The small molecule below binds the protein below.
Small molecule (SMILES): CC1(C)[C@@H](O[C@@H]2O[C@H](C(=O)O)[C@@H](O)[C@H](O)[C@H]2O)CC[C@]2(C)[C@H]3C(=O)C=C4[C@@H]5C[C@@](C)(C(=O)O)CC[C@]5(C)CC[C@@]4(C)[C@]3(C)CC[C@@H]12

Sequence of chain 1.A:
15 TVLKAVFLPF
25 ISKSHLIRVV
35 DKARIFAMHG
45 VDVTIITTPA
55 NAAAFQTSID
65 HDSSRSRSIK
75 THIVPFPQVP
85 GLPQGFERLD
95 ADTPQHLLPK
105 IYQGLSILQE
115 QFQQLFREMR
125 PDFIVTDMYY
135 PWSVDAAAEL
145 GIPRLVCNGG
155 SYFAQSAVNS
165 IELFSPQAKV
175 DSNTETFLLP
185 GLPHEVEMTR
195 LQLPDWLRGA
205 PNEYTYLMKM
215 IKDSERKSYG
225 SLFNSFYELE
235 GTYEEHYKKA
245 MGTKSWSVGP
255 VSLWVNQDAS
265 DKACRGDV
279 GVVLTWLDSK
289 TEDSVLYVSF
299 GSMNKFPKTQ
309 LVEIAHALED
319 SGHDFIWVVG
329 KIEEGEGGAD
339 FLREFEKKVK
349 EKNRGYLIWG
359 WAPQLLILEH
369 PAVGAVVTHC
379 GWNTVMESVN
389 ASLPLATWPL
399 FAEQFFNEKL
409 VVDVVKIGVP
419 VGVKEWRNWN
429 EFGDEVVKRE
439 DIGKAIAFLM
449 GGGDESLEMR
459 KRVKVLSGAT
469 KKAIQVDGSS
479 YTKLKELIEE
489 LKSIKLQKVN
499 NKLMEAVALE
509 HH

Binding-site contacts:
Ligand atom C33 contacts residue TYR106 of chain 1.A at 4.1 Å (hydrophobic).
Ligand atom C37 contacts residue TYR106 of chain 1.A at 4.0 Å (hydrophobic).
Ligand atom C23 contacts residue TYR208 of chain 1.A at 4.2 Å (hydrophobic).
Ligand atom O04 contacts residue ALA400 of chain 1.A at 3.7 Å.
Ligand atom C43 contacts residue GLY153 of chain 1.A at 4.2 Å.
Ligand atom C43 contacts residue GLU401 of chain 1.A at 3.6 Å.
Ligand atom C36 contacts residue HIS29 of chain 1.A at 3.5 Å.
Ligand atom C25 contacts residue TYR133 of chain 1.A at 3.6 Å (hydrophobic).
Ligand atom O06 contacts residue HIS29 of chain 1.A at 2.8 Å (h-bond).
Ligand atom C35 contacts residue MET301 of chain 1.A at 4.2 Å (hydrophobic).
Ligand atom C46 contacts residue TYR208 of chain 1.A at 3.3 Å (hydrophobic).
Ligand atom C36 contacts residue TYR133 of chain 1.A at 3.9 Å (hydrophobic).
Ligand atom O05 contacts residue GLU207 of chain 1.A at 3.7 Å.
Ligand atom C22 contacts residue TYR106 of chain 1.A at 4.2 Å (hydrophobic).
Ligand atom C44 contacts residue TYR208 of chain 1.A at 3.7 Å (hydrophobic).
Ligand atom C36 contacts residue SER26 of chain 1.A at 3.7 Å.
Ligand atom O01 contacts residue HIS29 of chain 1.A at 4.2 Å.
Ligand atom O07 contacts residue GLY153 of chain 1.A at 3.1 Å.
Ligand atom C26 contacts residue TRP427 of chain 1.A at 4.2 Å (hydrophobic).
Ligand atom O01 contacts residue ALA400 of chain 1.A at 4.0 Å.
Ligand atom O09 contacts residue TYR208 of chain 1.A at 2.6 Å (h-bond).
Ligand atom O10 contacts residue TRP200 of chain 1.A at 4.0 Å.
Ligand atom C42 contacts residue GLU401 of chain 1.A at 3.4 Å.
Ligand atom O08 contacts residue GLN159 of chain 1.A at 3.5 Å (h-bond).
Ligand atom C44 contacts residue TYR133 of chain 1.A at 3.8 Å (hydrophobic).
Ligand atom O07 contacts residue GLU401 of chain 1.A at 3.2 Å (salt-bridge).
Ligand atom C45 contacts residue GLU401 of chain 1.A at 3.5 Å.
Ligand atom O04 contacts residue TYR208 of chain 1.A at 4.0 Å.
Ligand atom C28 contacts residue ALA400 of chain 1.A at 4.1 Å (hydrophobic).
Ligand atom C41 contacts residue TYR133 of chain 1.A at 3.8 Å (hydrophobic).
Ligand atom C27 contacts residue TRP427 of chain 1.A at 3.8 Å (hydrophobic).
Ligand atom O04 contacts residue GLU401 of chain 1.A at 4.2 Å.
Ligand atom C29 contacts residue TRP427 of chain 1.A at 3.4 Å (hydrophobic).
Ligand atom O09 contacts residue TRP200 of chain 1.A at 4.2 Å.
Ligand atom O02 contacts residue TRP427 of chain 1.A at 3.6 Å.
Ligand atom C41 contacts residue HIS29 of chain 1.A at 3.8 Å.
Ligand atom O04 contacts residue TYR133 of chain 1.A at 3.8 Å.
Ligand atom C42 contacts residue HIS29 of chain 1.A at 3.8 Å.
Ligand atom C24 contacts residue TYR106 of chain 1.A at 3.5 Å (hydrophobic).
Ligand atom O07 contacts residue GLY154 of chain 1.A at 3.5 Å (h-bond).